Binding-site contacts:
Ligand atom C3 contacts residue ASN94 of chain 1.Q at 3.6 Å.
Ligand atom C2 contacts residue ASN94 of chain 1.Q at 2.3 Å.
Ligand atom C7 contacts residue ASN94 of chain 1.Q at 3.1 Å.
Ligand atom C8 contacts residue ASN94 of chain 1.Q at 4.0 Å.
Ligand atom C1 contacts residue ASN94 of chain 1.Q at 1.3 Å.
Ligand atom N2 contacts residue ASN94 of chain 1.Q at 2.8 Å (h-bond).
Ligand atom C4 contacts residue ASN94 of chain 1.Q at 4.1 Å.
Ligand atom O7 contacts residue ASN94 of chain 1.Q at 3.1 Å (h-bond).
Ligand atom O5 contacts residue ASN94 of chain 1.Q at 2.2 Å (h-bond).
Ligand atom O7 contacts residue GLN89 of chain 1.Q at 3.6 Å.
Ligand atom O5 contacts residue GLN89 of chain 1.Q at 4.3 Å.
Ligand atom C5 contacts residue ASN94 of chain 1.Q at 3.5 Å.

Sequence of chain 1.Q:
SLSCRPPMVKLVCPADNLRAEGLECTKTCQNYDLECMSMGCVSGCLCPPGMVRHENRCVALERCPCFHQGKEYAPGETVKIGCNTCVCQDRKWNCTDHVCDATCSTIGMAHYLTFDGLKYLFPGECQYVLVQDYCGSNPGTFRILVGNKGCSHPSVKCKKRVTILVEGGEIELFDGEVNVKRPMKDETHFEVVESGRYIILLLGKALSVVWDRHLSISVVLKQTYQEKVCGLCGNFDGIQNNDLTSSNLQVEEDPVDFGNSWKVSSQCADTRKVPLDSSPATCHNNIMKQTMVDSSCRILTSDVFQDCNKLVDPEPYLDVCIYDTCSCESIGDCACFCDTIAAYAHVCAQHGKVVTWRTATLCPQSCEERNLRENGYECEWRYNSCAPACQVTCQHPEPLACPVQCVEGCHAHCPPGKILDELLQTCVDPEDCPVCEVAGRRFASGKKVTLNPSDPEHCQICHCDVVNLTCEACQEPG

A protein and the small-molecule ligand that binds it are described below.
Small molecule (SMILES): CC(=O)N[C@@H]1[C@@H](O)[C@H](O)[C@@H](CO)O[C@H]1O